Sequence of chain 1.B:
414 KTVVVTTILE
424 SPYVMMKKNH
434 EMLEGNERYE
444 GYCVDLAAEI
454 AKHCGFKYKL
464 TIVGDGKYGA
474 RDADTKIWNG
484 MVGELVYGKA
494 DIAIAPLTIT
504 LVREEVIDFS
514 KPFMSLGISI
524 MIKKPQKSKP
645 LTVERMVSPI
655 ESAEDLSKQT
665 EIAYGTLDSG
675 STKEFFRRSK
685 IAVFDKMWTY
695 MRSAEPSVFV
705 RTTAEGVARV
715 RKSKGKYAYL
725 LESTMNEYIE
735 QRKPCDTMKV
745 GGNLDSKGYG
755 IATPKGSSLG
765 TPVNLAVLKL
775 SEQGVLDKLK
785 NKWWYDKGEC

This protein binds this small molecule.
Small molecule (SMILES): NS(=O)(=O)c1cc2c(cc1Cl)N[C@H]([C@H]1C[C@H]3C=C[C@@H]1C3)NS2(=O)=O

Binding-site contacts:
Ligand atom C4 contacts residue ILE502 of chain 1.C at 3.7 Å (hydrophobic).
Ligand atom O3 contacts residue MET517 of chain 1.B at 3.9 Å.
Ligand atom N2 contacts residue SER750 of chain 1.C at 3.7 Å.
Ligand atom C6 contacts residue SER775 of chain 1.B at 3.7 Å.
Ligand atom N2 contacts residue SER775 of chain 1.B at 3.2 Å (h-bond).
Ligand atom C9 contacts residue SER750 of chain 1.C at 4.0 Å.
Ligand atom C14 contacts residue LEU780 of chain 1.B at 3.9 Å (hydrophobic).
Ligand atom C3 contacts residue PRO515 of chain 1.C at 3.7 Å (hydrophobic).
Ligand atom C10 contacts residue SER775 of chain 1.B at 4.0 Å.
Ligand atom N1 contacts residue PRO515 of chain 1.B at 2.8 Å (h-bond).
Ligand atom C3 contacts residue GLY752 of chain 1.C at 3.8 Å.
Ligand atom C2 contacts residue PRO515 of chain 1.B at 3.7 Å (hydrophobic).
Ligand atom N3 contacts residue SER750 of chain 1.C at 3.4 Å (h-bond).
Ligand atom N2 contacts residue PRO515 of chain 1.B at 3.8 Å.
Ligand atom C7 contacts residue LEU772 of chain 1.B at 3.6 Å (hydrophobic).
Ligand atom CL contacts residue LEU780 of chain 1.B at 3.5 Å.
Ligand atom C11 contacts residue MET517 of chain 1.B at 3.8 Å (hydrophobic).
Ligand atom C11 contacts residue SER750 of chain 1.C at 3.9 Å.
Ligand atom C11 contacts residue SER518 of chain 1.B at 3.9 Å.
Ligand atom O2 contacts residue PRO515 of chain 1.B at 3.6 Å.
Ligand atom O1 contacts residue SER518 of chain 1.B at 3.7 Å.
Ligand atom C1 contacts residue PRO515 of chain 1.B at 3.4 Å (hydrophobic).
Ligand atom O3 contacts residue SER518 of chain 1.B at 3.5 Å (h-bond).
Ligand atom C5 contacts residue ILE502 of chain 1.C at 3.6 Å (hydrophobic).
Ligand atom C14 contacts residue SER775 of chain 1.B at 3.7 Å.
Ligand atom C4 contacts residue GLY752 of chain 1.C at 3.3 Å.
Ligand atom C8 contacts residue PRO515 of chain 1.B at 3.5 Å (hydrophobic).
Ligand atom C12 contacts residue SER750 of chain 1.C at 3.9 Å.
Ligand atom C7 contacts residue LYS514 of chain 1.B at 3.6 Å.
Ligand atom C5 contacts residue LEU772 of chain 1.B at 3.7 Å (hydrophobic).
Ligand atom C10 contacts residue SER750 of chain 1.C at 3.9 Å.
Ligand atom O1 contacts residue LYS751 of chain 1.C at 3.9 Å.
Ligand atom O2 contacts residue MET517 of chain 1.B at 3.2 Å.
Ligand atom C4 contacts residue LYS751 of chain 1.C at 3.7 Å.
Ligand atom S1 contacts residue PRO515 of chain 1.B at 3.8 Å.
Ligand atom C7 contacts residue ILE502 of chain 1.C at 3.7 Å (hydrophobic).
Ligand atom O4 contacts residue LYS784 of chain 1.B at 3.7 Å.
Ligand atom O2 contacts residue SER518 of chain 1.B at 3.3 Å (h-bond).
Ligand atom CL contacts residue ASP781 of chain 1.B at 3.3 Å.
Ligand atom C6 contacts residue LEU772 of chain 1.B at 4.0 Å (hydrophobic).

Sequence of chain 1.C:
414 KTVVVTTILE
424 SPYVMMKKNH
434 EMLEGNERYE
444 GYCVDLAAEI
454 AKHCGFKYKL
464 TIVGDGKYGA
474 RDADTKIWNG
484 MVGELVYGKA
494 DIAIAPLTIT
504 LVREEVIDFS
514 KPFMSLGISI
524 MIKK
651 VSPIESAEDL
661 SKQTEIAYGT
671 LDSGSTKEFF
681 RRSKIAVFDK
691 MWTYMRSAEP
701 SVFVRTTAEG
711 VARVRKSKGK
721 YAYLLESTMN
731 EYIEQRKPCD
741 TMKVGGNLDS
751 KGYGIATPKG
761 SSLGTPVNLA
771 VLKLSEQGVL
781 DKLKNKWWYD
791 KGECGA